Sequence of chain 2.D:
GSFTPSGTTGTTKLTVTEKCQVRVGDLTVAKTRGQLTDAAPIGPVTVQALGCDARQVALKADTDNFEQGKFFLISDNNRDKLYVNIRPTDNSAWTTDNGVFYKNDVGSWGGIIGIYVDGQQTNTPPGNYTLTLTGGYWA

This small molecule binds to this protein.
Small molecule (SMILES): O=C(N[C@H](CO)[C@H](O)c1ccc([N+](=O)[O-])cc1)C(Br)Br

Binding-site contacts:
Ligand atom C4 contacts residue THR46 of chain 2.D at 3.4 Å.
Ligand atom N2 contacts residue THR46 of chain 2.D at 3.7 Å.
Ligand atom C2 contacts residue THR46 of chain 2.D at 3.7 Å.
Ligand atom O4 contacts residue THR46 of chain 2.D at 2.8 Å (h-bond).
Ligand atom O5 contacts residue GLY43 of chain 2.D at 4.0 Å.
Ligand atom BR2 contacts residue GLY43 of chain 2.D at 3.7 Å.
Ligand atom BR1 contacts residue GLY43 of chain 2.D at 4.3 Å.
Ligand atom BR1 contacts residue GLN129 of chain 2.D at 4.0 Å.
Ligand atom C3 contacts residue THR46 of chain 2.D at 4.4 Å.
Ligand atom N2 contacts residue GLY43 of chain 2.D at 2.9 Å (h-bond).
Ligand atom C3 contacts residue GLN44 of chain 2.D at 4.4 Å.
Ligand atom C1 contacts residue GLY43 of chain 2.D at 2.8 Å.
Ligand atom C4 contacts residue GLY43 of chain 2.D at 4.5 Å.
Ligand atom O5 contacts residue GLN44 of chain 2.D at 3.4 Å.
Ligand atom BR1 contacts residue THR46 of chain 2.D at 3.7 Å.
Ligand atom N2 contacts residue GLN44 of chain 2.D at 4.1 Å.
Ligand atom O2 contacts residue THR46 of chain 2.D at 4.1 Å.
Ligand atom C2 contacts residue GLY43 of chain 2.D at 3.3 Å.
Ligand atom O2 contacts residue GLY43 of chain 2.D at 4.5 Å.
Ligand atom C4 contacts residue GLN44 of chain 2.D at 4.3 Å.
Ligand atom C1 contacts residue THR46 of chain 2.D at 3.8 Å.
Ligand atom C3 contacts residue GLY43 of chain 2.D at 4.0 Å.